A small-molecule ligand and the protein it binds are described below.
Small molecule (SMILES): CC(=O)N[C@H]1[C@H](O[C@H]2[C@H](O)[C@@H](NC(C)=O)CO[C@@H]2CO)O[C@H](CO)[C@@H](O[C@@H]2O[C@H](CO)[C@@H](O)[C@H](O)[C@@H]2O)[C@@H]1O

Binding-site contacts:
Ligand atom C7 contacts residue LYS196 of chain 1.A at 3.8 Å.
Ligand atom C8 contacts residue ASN149 of chain 1.A at 3.8 Å.
Ligand atom C8 contacts residue LYS196 of chain 1.A at 3.5 Å.
Ligand atom O7 contacts residue ASN149 of chain 1.A at 3.0 Å (h-bond).
Ligand atom C1 contacts residue ILE194 of chain 1.A at 3.8 Å (hydrophobic).
Ligand atom O5 contacts residue ILE194 of chain 1.A at 3.8 Å.
Ligand atom O6 contacts residue LYS192 of chain 1.A at 4.1 Å.
Ligand atom C7 contacts residue SER211 of chain 1.A at 4.4 Å.
Ligand atom O3 contacts residue LYS192 of chain 1.A at 4.3 Å.
Ligand atom C1 contacts residue ASN149 of chain 1.A at 1.4 Å.
Ligand atom C8 contacts residue LYS213 of chain 1.A at 3.5 Å.
Ligand atom N2 contacts residue ASN149 of chain 1.A at 3.0 Å (h-bond).
Ligand atom C4 contacts residue ASN149 of chain 1.A at 4.2 Å.
Ligand atom C7 contacts residue ASN149 of chain 1.A at 3.0 Å.
Ligand atom C4 contacts residue ILE194 of chain 1.A at 4.5 Å (hydrophobic).
Ligand atom C5 contacts residue ASN149 of chain 1.A at 3.6 Å.
Ligand atom O4 contacts residue ILE194 of chain 1.A at 3.3 Å.
Ligand atom O7 contacts residue SER211 of chain 1.A at 3.2 Å.
Ligand atom C6 contacts residue LYS192 of chain 1.A at 4.1 Å.
Ligand atom C3 contacts residue ASN149 of chain 1.A at 3.8 Å.
Ligand atom O7 contacts residue LYS192 of chain 1.A at 4.4 Å.
Ligand atom C2 contacts residue ASN149 of chain 1.A at 2.5 Å.
Ligand atom C2 contacts residue ILE194 of chain 1.A at 3.8 Å (hydrophobic).
Ligand atom C8 contacts residue SER211 of chain 1.A at 4.3 Å.
Ligand atom O5 contacts residue ASN149 of chain 1.A at 2.3 Å (h-bond).
Ligand atom O7 contacts residue LYS196 of chain 1.A at 3.1 Å.

Sequence of chain 1.A:
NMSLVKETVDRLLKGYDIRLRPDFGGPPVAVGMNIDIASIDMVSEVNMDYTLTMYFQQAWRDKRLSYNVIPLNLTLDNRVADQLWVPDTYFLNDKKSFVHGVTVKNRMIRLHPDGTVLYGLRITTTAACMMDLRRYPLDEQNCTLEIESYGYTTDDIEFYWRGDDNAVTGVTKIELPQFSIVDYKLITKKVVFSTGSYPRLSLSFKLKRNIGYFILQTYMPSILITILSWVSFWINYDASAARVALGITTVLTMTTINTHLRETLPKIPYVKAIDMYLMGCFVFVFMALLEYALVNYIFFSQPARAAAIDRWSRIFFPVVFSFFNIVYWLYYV